Sequence of chain 1.E:
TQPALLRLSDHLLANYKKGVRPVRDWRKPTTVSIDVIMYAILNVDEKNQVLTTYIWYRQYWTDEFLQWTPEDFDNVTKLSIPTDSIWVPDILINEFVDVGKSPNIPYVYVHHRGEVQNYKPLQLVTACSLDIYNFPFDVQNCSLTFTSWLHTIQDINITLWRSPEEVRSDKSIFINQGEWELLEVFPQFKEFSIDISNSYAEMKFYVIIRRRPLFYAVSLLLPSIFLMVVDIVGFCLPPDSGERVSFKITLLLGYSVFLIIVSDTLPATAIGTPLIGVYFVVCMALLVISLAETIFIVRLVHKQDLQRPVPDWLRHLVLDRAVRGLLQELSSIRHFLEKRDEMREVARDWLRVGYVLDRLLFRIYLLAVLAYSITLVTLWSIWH

Binding-site contacts:
Ligand atom C8 contacts residue PHE300 of chain 1.E at 4.0 Å (hydrophobic).
Ligand atom O5 contacts residue ASN268 of chain 1.E at 2.4 Å (h-bond).
Ligand atom C3 contacts residue PHE300 of chain 1.E at 4.5 Å (hydrophobic).
Ligand atom C5 contacts residue PHE300 of chain 1.E at 3.8 Å (hydrophobic).
Ligand atom C3 contacts residue ASN268 of chain 1.E at 3.8 Å.
Ligand atom O5 contacts residue ILE269 of chain 1.E at 4.0 Å.
Ligand atom C7 contacts residue ASN268 of chain 1.E at 3.2 Å.
Ligand atom C2 contacts residue ASN268 of chain 1.E at 2.5 Å.
Ligand atom C4 contacts residue PHE300 of chain 1.E at 4.5 Å (hydrophobic).
Ligand atom O7 contacts residue ASN268 of chain 1.E at 3.1 Å (h-bond).
Ligand atom C5 contacts residue THR270 of chain 1.E at 4.3 Å.
Ligand atom N2 contacts residue ASN268 of chain 1.E at 2.9 Å (h-bond).
Ligand atom C5 contacts residue ASN268 of chain 1.E at 3.7 Å.
Ligand atom C8 contacts residue ASN268 of chain 1.E at 4.4 Å.
Ligand atom O6 contacts residue THR270 of chain 1.E at 3.2 Å.
Ligand atom O5 contacts residue THR270 of chain 1.E at 3.8 Å.
Ligand atom O7 contacts residue PHE300 of chain 1.E at 4.2 Å.
Ligand atom C6 contacts residue ILE269 of chain 1.E at 4.1 Å (hydrophobic).
Ligand atom C4 contacts residue ASN268 of chain 1.E at 4.2 Å.
Ligand atom C1 contacts residue ASN268 of chain 1.E at 1.4 Å.
Ligand atom C8 contacts residue ILE264 of chain 1.E at 4.0 Å (hydrophobic).
Ligand atom O5 contacts residue PHE300 of chain 1.E at 4.1 Å.
Ligand atom C6 contacts residue PHE300 of chain 1.E at 4.5 Å (hydrophobic).
Ligand atom C7 contacts residue PHE300 of chain 1.E at 4.5 Å (hydrophobic).
Ligand atom C5 contacts residue ILE269 of chain 1.E at 4.4 Å (hydrophobic).
Ligand atom C6 contacts residue THR270 of chain 1.E at 3.5 Å.
Ligand atom C1 contacts residue PHE300 of chain 1.E at 3.9 Å (hydrophobic).

The protein below binds the small molecule below.
Small molecule (SMILES): CC(=O)N[C@H]1[C@H](O[C@H]2[C@H](O)[C@@H](NC(C)=O)CO[C@@H]2CO)O[C@H](CO)[C@@H](O[C@@H]2O[C@H](CO)[C@@H](O)[C@H](O)[C@@H]2O)[C@@H]1O